Binding-site contacts:
Ligand atom C2 contacts residue TYR193 of chain 1.B at 3.4 Å (hydrophobic).
Ligand atom O4P contacts residue LYS48 of chain 1.B at 3.0 Å (salt-bridge).
Ligand atom O6P contacts residue GLY50 of chain 1.B at 3.0 Å (h-bond).
Ligand atom O5' contacts residue GLY50 of chain 1.B at 3.2 Å (h-bond).
Ligand atom P1 contacts residue ARG257 of chain 1.B at 3.7 Å.
Ligand atom P2 contacts residue THR51 of chain 1.B at 3.4 Å.
Ligand atom O6P contacts residue SER49 of chain 1.B at 3.0 Å (h-bond).
Ligand atom O6P contacts residue THR51 of chain 1.B at 2.9 Å (h-bond).
Ligand atom N7 contacts residue MET256 of chain 1.B at 3.4 Å (h-bond).
Ligand atom O3' contacts residue SER138 of chain 1.B at 3.5 Å (h-bond).
Ligand atom N6 contacts residue THR227 of chain 1.B at 3.0 Å (h-bond).
Ligand atom O2P contacts residue GLY259 of chain 1.B at 2.8 Å (h-bond).
Ligand atom C2 contacts residue TRP53 of chain 1.B at 3.1 Å (hydrophobic).
Ligand atom C8 contacts residue MET256 of chain 1.B at 3.3 Å (hydrophobic).
Ligand atom N6 contacts residue TRP53 of chain 1.B at 3.5 Å.
Ligand atom O3P contacts residue ARG130 of chain 1.B at 2.9 Å (salt-bridge).
Ligand atom O2' contacts residue PHE229 of chain 1.B at 3.5 Å.
Ligand atom N6 contacts residue MET232 of chain 1.B at 3.2 Å (h-bond).
Ligand atom O4P contacts residue PHE255 of chain 1.B at 3.5 Å.
Ligand atom O5P contacts residue GLY50 of chain 1.B at 3.6 Å.
Ligand atom O5P contacts residue THR52 of chain 1.B at 2.7 Å (h-bond).
Ligand atom O2' contacts residue GLY259 of chain 1.B at 3.5 Å (h-bond).
Ligand atom O2P contacts residue ARG257 of chain 1.B at 3.2 Å.
Ligand atom O2' contacts residue ARG257 of chain 1.B at 3.4 Å (salt-bridge).
Ligand atom N3 contacts residue TYR193 of chain 1.B at 2.7 Å (h-bond).
Ligand atom N1 contacts residue TRP53 of chain 1.B at 3.2 Å.
Ligand atom O1P contacts residue ARG257 of chain 1.B at 3.0 Å (salt-bridge).
Ligand atom O3' contacts residue ARG130 of chain 1.B at 3.3 Å (salt-bridge).
Ligand atom C6 contacts residue TRP53 of chain 1.B at 3.4 Å (hydrophobic).
Ligand atom O5' contacts residue LYS48 of chain 1.B at 3.5 Å.
Ligand atom P1 contacts residue SER138 of chain 1.B at 3.6 Å.
Ligand atom O1P contacts residue SER138 of chain 1.B at 2.7 Å (h-bond).
Ligand atom O2P contacts residue LYS258 of chain 1.B at 2.8 Å (salt-bridge).
Ligand atom N6 contacts residue SER228 of chain 1.B at 3.5 Å.
Ligand atom O6P contacts residue LYS48 of chain 1.B at 3.1 Å (salt-bridge).
Ligand atom N3 contacts residue TRP53 of chain 1.B at 3.6 Å.
Ligand atom O5P contacts residue THR51 of chain 1.B at 3.0 Å (h-bond).
Ligand atom O3P contacts residue ARG257 of chain 1.B at 3.1 Å (salt-bridge).
Ligand atom P2 contacts residue GLY50 of chain 1.B at 3.7 Å.
Ligand atom N6 contacts residue PHE229 of chain 1.B at 3.4 Å (h-bond).

A protein and the small-molecule ligand that binds it are described below.
Small molecule (SMILES): Nc1ncnc2c1ncn2[C@@H]1O[C@H](COP(=O)(O)O)[C@@H](OP(=O)(O)O)[C@H]1O

Sequence of chain 1.B:
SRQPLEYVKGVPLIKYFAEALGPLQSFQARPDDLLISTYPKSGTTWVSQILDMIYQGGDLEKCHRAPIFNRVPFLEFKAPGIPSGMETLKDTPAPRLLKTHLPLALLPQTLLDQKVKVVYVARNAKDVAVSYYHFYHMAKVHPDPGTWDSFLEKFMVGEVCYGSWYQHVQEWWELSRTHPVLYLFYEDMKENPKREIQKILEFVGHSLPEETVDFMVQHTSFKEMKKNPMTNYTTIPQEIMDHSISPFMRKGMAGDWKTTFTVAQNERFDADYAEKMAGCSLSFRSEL